Sequence of chain 1.A:
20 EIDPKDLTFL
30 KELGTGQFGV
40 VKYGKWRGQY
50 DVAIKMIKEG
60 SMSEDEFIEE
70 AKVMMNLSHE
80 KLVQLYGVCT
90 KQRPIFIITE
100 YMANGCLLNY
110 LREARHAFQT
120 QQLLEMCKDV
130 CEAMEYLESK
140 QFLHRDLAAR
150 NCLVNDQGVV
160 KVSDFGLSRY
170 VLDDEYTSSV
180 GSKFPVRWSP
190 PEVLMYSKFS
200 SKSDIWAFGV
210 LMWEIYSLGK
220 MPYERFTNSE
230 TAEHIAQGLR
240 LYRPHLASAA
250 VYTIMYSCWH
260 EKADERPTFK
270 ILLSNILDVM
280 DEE

Binding-site contacts:
Ligand atom C19 contacts residue ASP163 of chain 1.A at 3.6 Å.
Ligand atom C27 contacts residue LEU152 of chain 1.A at 3.4 Å (hydrophobic).
Ligand atom C29 contacts residue GLY104 of chain 1.A at 3.6 Å.
Ligand atom N7 contacts residue MET101 of chain 1.A at 3.0 Å (h-bond).
Ligand atom C11 contacts residue GLY35 of chain 1.A at 3.5 Å.
Ligand atom C29 contacts residue MET101 of chain 1.A at 3.5 Å (hydrophobic).
Ligand atom C32 contacts residue TYR175 of chain 1.A at 3.4 Å (hydrophobic).
Ligand atom C23 contacts residue ASP163 of chain 1.A at 3.5 Å.
Ligand atom C11 contacts residue VAL40 of chain 1.A at 3.5 Å (hydrophobic).
Ligand atom C11 contacts residue THR34 of chain 1.A at 3.6 Å.
Ligand atom C25 contacts residue ASP163 of chain 1.A at 3.3 Å.
Ligand atom C17 contacts residue LYS54 of chain 1.A at 3.6 Å.
Ligand atom O24 contacts residue LYS54 of chain 1.A at 2.8 Å (salt-bridge).
Ligand atom C35 contacts residue ALA102 of chain 1.A at 3.3 Å (hydrophobic).
Ligand atom N6 contacts residue LEU152 of chain 1.A at 3.3 Å.
Ligand atom C34 contacts residue MET101 of chain 1.A at 3.1 Å (hydrophobic).
Ligand atom C32 contacts residue SER167 of chain 1.A at 3.6 Å.
Ligand atom C18 contacts residue ASP163 of chain 1.A at 3.3 Å.
Ligand atom C17 contacts residue ASP163 of chain 1.A at 3.5 Å.
Ligand atom N6 contacts residue ALA52 of chain 1.A at 3.6 Å.
Ligand atom O26 contacts residue SER162 of chain 1.A at 3.5 Å (h-bond).
Ligand atom C10 contacts residue VAL40 of chain 1.A at 3.4 Å (hydrophobic).
Ligand atom C33 contacts residue VAL170 of chain 1.A at 3.6 Å (hydrophobic).
Ligand atom C43 contacts residue LEU32 of chain 1.A at 3.5 Å (hydrophobic).
Ligand atom C34 contacts residue GLY104 of chain 1.A at 3.6 Å.
Ligand atom O26 contacts residue ASP163 of chain 1.A at 2.7 Å (salt-bridge).
Ligand atom F31 contacts residue LYS54 of chain 1.A at 3.2 Å.
Ligand atom O24 contacts residue VAL40 of chain 1.A at 3.6 Å.
Ligand atom C30 contacts residue TYR175 of chain 1.A at 3.4 Å (hydrophobic).
Ligand atom C27 contacts residue ALA52 of chain 1.A at 3.4 Å (hydrophobic).
Ligand atom F31 contacts residue ASP163 of chain 1.A at 3.6 Å.
Ligand atom C5 contacts residue LEU152 of chain 1.A at 3.6 Å (hydrophobic).
Ligand atom C9 contacts residue VAL40 of chain 1.A at 3.5 Å (hydrophobic).
Ligand atom C27 contacts residue GLU99 of chain 1.A at 3.2 Å.
Ligand atom C33 contacts residue TYR175 of chain 1.A at 3.3 Å (hydrophobic).
Ligand atom C34 contacts residue ALA102 of chain 1.A at 3.3 Å (hydrophobic).
Ligand atom O26 contacts residue LYS54 of chain 1.A at 2.9 Å (salt-bridge).
Ligand atom O28 contacts residue MET101 of chain 1.A at 2.7 Å (h-bond).
Ligand atom F31 contacts residue PHE37 of chain 1.A at 3.4 Å.
Ligand atom C27 contacts residue THR98 of chain 1.A at 3.5 Å.

This protein binds this small molecule.
Small molecule (SMILES): CCN1CCN(c2ccc(Nc3cc(-c4cccc(-n5ccc6cc(C7CC7)cc(F)c6c5=O)c4CO)cn(C)c3=O)nc2)CC1